Binding-site contacts:
Ligand atom O5 contacts residue PRO21 of chain 1.E at 3.6 Å (h-bond).
Ligand atom C7 contacts residue ASN22 of chain 1.E at 4.0 Å.
Ligand atom O5 contacts residue ASN22 of chain 1.E at 2.3 Å (h-bond).
Ligand atom C1 contacts residue ASN22 of chain 1.E at 1.4 Å.
Ligand atom C3 contacts residue ASN22 of chain 1.E at 3.9 Å.
Ligand atom C5 contacts residue ASN22 of chain 1.E at 3.6 Å.
Ligand atom C1 contacts residue PRO21 of chain 1.E at 3.8 Å (hydrophobic).
Ligand atom N2 contacts residue ASN22 of chain 1.E at 3.0 Å (h-bond).
Ligand atom C2 contacts residue ASN22 of chain 1.E at 2.6 Å.
Ligand atom C4 contacts residue ASN22 of chain 1.E at 4.3 Å.

Sequence of chain 1.E:
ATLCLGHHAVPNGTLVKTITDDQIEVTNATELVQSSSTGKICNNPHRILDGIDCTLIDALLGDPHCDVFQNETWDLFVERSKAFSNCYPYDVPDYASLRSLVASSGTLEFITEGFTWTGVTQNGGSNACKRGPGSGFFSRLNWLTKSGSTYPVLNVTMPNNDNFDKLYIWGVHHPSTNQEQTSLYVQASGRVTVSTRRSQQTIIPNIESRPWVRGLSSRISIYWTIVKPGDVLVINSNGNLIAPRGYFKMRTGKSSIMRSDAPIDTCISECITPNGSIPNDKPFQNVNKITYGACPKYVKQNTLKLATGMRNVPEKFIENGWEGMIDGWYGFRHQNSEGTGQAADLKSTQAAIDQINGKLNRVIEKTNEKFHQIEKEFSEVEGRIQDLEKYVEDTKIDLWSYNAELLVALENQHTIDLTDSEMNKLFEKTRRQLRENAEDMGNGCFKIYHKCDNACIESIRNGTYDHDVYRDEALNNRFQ

A protein and the small-molecule ligand that binds it are described below.
Small molecule (SMILES): CC(=O)N[C@@H]1[C@@H](O)[C@H](O)[C@@H](CO)O[C@H]1O